Sequence of chain 4.A:
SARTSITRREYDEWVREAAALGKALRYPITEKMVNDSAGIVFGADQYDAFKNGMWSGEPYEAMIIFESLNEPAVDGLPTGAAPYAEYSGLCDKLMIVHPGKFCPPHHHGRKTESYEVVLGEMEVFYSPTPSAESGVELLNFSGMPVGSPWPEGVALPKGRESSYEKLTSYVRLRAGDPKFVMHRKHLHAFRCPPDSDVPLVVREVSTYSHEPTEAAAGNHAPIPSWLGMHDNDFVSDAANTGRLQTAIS

This protein binds this small molecule.
Small molecule (SMILES): OC[C@@H](O)C(O)[C@@H](O)CO

Binding-site contacts:
Ligand atom O3 contacts residue PRO156 of chain 4.A at 3.8 Å.
Ligand atom O2 contacts residue LYS190 of chain 4.A at 4.2 Å.
Ligand atom O5 contacts residue PRO156 of chain 4.A at 3.6 Å.
Ligand atom C5 contacts residue MET155 of chain 4.A at 4.5 Å (hydrophobic).
Ligand atom O5 contacts residue MET155 of chain 4.A at 3.7 Å.
Ligand atom O1 contacts residue LYS190 of chain 4.A at 4.3 Å.
Ligand atom O1 contacts residue PRO189 of chain 4.A at 3.8 Å.
Ligand atom C4 contacts residue VAL192 of chain 4.A at 3.9 Å (hydrophobic).
Ligand atom C1 contacts residue LYS190 of chain 4.A at 4.3 Å.
Ligand atom C3 contacts residue LYS190 of chain 4.A at 4.4 Å.
Ligand atom C5 contacts residue PRO156 of chain 4.A at 3.5 Å (hydrophobic).
Ligand atom C5 contacts residue PHE191 of chain 4.A at 3.8 Å (hydrophobic).
Ligand atom O3 contacts residue PHE191 of chain 4.A at 4.2 Å.
Ligand atom C5 contacts residue VAL192 of chain 4.A at 3.5 Å (hydrophobic).
Ligand atom O5 contacts residue VAL192 of chain 4.A at 2.6 Å (h-bond).
Ligand atom C4 contacts residue PHE191 of chain 4.A at 4.3 Å (hydrophobic).
Ligand atom C3 contacts residue PHE191 of chain 4.A at 3.7 Å (hydrophobic).
Ligand atom O4 contacts residue LYS190 of chain 4.A at 3.5 Å (salt-bridge).
Ligand atom C2 contacts residue LYS190 of chain 4.A at 3.6 Å.
Ligand atom O4 contacts residue PHE191 of chain 4.A at 3.5 Å.
Ligand atom O2 contacts residue PRO189 of chain 4.A at 4.0 Å.
Ligand atom O4 contacts residue VAL192 of chain 4.A at 2.8 Å (h-bond).
Ligand atom C2 contacts residue PHE191 of chain 4.A at 4.4 Å (hydrophobic).